Sequence of chain 1.A:
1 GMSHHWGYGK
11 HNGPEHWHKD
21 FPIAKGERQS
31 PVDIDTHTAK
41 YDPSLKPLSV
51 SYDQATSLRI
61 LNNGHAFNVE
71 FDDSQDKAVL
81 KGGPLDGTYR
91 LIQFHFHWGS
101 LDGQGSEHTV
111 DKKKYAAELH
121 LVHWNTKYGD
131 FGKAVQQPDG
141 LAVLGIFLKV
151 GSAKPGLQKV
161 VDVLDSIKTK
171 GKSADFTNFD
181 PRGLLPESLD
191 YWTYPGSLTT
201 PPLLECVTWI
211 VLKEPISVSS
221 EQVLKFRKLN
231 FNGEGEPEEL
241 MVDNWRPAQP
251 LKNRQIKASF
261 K

Binding-site contacts:
Ligand atom C15 contacts residue HIS65 of chain 1.A at 3.5 Å.
Ligand atom C16 contacts residue HIS95 of chain 1.A at 3.4 Å.
Ligand atom C29 contacts residue THR200 of chain 1.A at 3.4 Å.
Ligand atom N2 contacts residue HIS95 of chain 1.A at 3.3 Å (h-bond).
Ligand atom C29 contacts residue LEU198 of chain 1.A at 3.7 Å (hydrophobic).
Ligand atom N2 contacts residue HIS97 of chain 1.A at 3.4 Å (h-bond).
Ligand atom O1 contacts residue VAL122 of chain 1.A at 3.9 Å.
Ligand atom C25 contacts residue LEU198 of chain 1.A at 4.0 Å (hydrophobic).
Ligand atom C8 contacts residue PHE131 of chain 1.A at 3.8 Å (hydrophobic).
Ligand atom C28 contacts residue THR200 of chain 1.A at 3.2 Å.
Ligand atom C17 contacts residue ASN68 of chain 1.A at 2.9 Å.
Ligand atom C10 contacts residue PHE131 of chain 1.A at 3.7 Å (hydrophobic).
Ligand atom S1 contacts residue THR199 of chain 1.A at 3.8 Å.
Ligand atom C16 contacts residue ASN68 of chain 1.A at 3.8 Å.
Ligand atom C22 contacts residue ASN63 of chain 1.A at 3.8 Å.
Ligand atom C13 contacts residue HIS65 of chain 1.A at 3.7 Å.
Ligand atom C18 contacts residue ASN68 of chain 1.A at 3.4 Å.
Ligand atom C9 contacts residue PHE131 of chain 1.A at 3.4 Å (hydrophobic).
Ligand atom C18 contacts residue GLN93 of chain 1.A at 3.5 Å.
Ligand atom C28 contacts residue LEU198 of chain 1.A at 3.9 Å (hydrophobic).
Ligand atom O2 contacts residue LEU198 of chain 1.A at 3.4 Å.
Ligand atom C26 contacts residue LEU198 of chain 1.A at 4.0 Å (hydrophobic).
Ligand atom O1 contacts residue HIS120 of chain 1.A at 3.5 Å (h-bond).
Ligand atom C14 contacts residue HIS65 of chain 1.A at 3.4 Å.
Ligand atom N2 contacts residue THR199 of chain 1.A at 2.8 Å (h-bond).
Ligand atom C18 contacts residue ASN63 of chain 1.A at 3.6 Å.
Ligand atom O1 contacts residue ZN1 of chain 1.B at 3.0 Å.
Ligand atom O1 contacts residue VAL143 of chain 1.A at 3.9 Å.
Ligand atom N2 contacts residue ZN1 of chain 1.B at 2.0 Å.
Ligand atom C14 contacts residue THR200 of chain 1.A at 3.5 Å.
Ligand atom C27 contacts residue LEU198 of chain 1.A at 4.0 Å (hydrophobic).
Ligand atom N2 contacts residue HIS120 of chain 1.A at 3.5 Å (h-bond).
Ligand atom C17 contacts residue HIS95 of chain 1.A at 3.6 Å.
Ligand atom O1 contacts residue HIS95 of chain 1.A at 3.3 Å.
Ligand atom C22 contacts residue HIS65 of chain 1.A at 3.5 Å.
Ligand atom C15 contacts residue THR200 of chain 1.A at 3.8 Å.
Ligand atom S1 contacts residue ZN1 of chain 1.B at 3.1 Å.
Ligand atom C17 contacts residue GLN93 of chain 1.A at 3.2 Å.
Ligand atom O2 contacts residue TRP209 of chain 1.A at 3.5 Å.
Ligand atom O2 contacts residue THR199 of chain 1.A at 2.9 Å (h-bond).

A small-molecule ligand and the protein it binds are described below.
Small molecule (SMILES): NS(=O)(=O)c1ccc(CC[n+]2c(-c3ccccc3)cc(-c3ccccc3)cc2-c2ccccc2)cc1